This small molecule binds to this protein.
Small molecule (SMILES): CC(C)CCNC(=O)[C@@H]1CNC[C@H](CN2CC(=O)N(c3ccccc3Cl)CC2(C)C)C1

Binding-site contacts:
Ligand atom C10 contacts residue TYR83 of chain 1.A at 3.7 Å (hydrophobic).
Ligand atom O29 contacts residue THR85 of chain 1.A at 2.7 Å (h-bond).
Ligand atom C18 contacts residue TYR83 of chain 1.A at 3.8 Å (hydrophobic).
Ligand atom C6 contacts residue PHE124 of chain 1.A at 3.8 Å (hydrophobic).
Ligand atom C14 contacts residue TYR83 of chain 1.A at 3.7 Å (hydrophobic).
Ligand atom O30 contacts residue TYR83 of chain 1.A at 3.2 Å.
Ligand atom C17 contacts residue GLY228 of chain 1.A at 3.9 Å.
Ligand atom C21 contacts residue GLY228 of chain 1.A at 3.4 Å.
Ligand atom N25 contacts residue ASP38 of chain 1.A at 2.7 Å (salt-bridge).
Ligand atom C23 contacts residue GLY40 of chain 1.A at 3.8 Å.
Ligand atom C12 contacts residue ASP226 of chain 1.A at 3.3 Å.
Ligand atom CL contacts residue PHE124 of chain 1.A at 3.8 Å.
Ligand atom C8 contacts residue GLY40 of chain 1.A at 3.9 Å.
Ligand atom CL contacts residue PHE119 of chain 1.A at 3.4 Å.
Ligand atom C19 contacts residue ILE137 of chain 1.A at 3.7 Å (hydrophobic).
Ligand atom C9 contacts residue THR85 of chain 1.A at 3.4 Å.
Ligand atom N25 contacts residue GLY40 of chain 1.A at 3.8 Å.
Ligand atom C20 contacts residue SER41 of chain 1.A at 3.7 Å.
Ligand atom C22 contacts residue ARG82 of chain 1.A at 3.5 Å.
Ligand atom C11 contacts residue ASP38 of chain 1.A at 3.6 Å.
Ligand atom O29 contacts residue PRO118 of chain 1.A at 4.0 Å.
Ligand atom C14 contacts residue ASP38 of chain 1.A at 3.4 Å.
Ligand atom C11 contacts residue ASP226 of chain 1.A at 3.3 Å.
Ligand atom CL contacts residue PRO118 of chain 1.A at 3.6 Å.
Ligand atom C19 contacts residue TYR83 of chain 1.A at 4.0 Å (hydrophobic).
Ligand atom C22 contacts residue TYR83 of chain 1.A at 3.8 Å (hydrophobic).
Ligand atom C12 contacts residue ASP38 of chain 1.A at 3.5 Å.
Ligand atom N25 contacts residue ASP226 of chain 1.A at 2.8 Å (salt-bridge).
Ligand atom N28 contacts residue GLY40 of chain 1.A at 3.0 Å (h-bond).
Ligand atom C7 contacts residue THR85 of chain 1.A at 3.4 Å.
Ligand atom C14 contacts residue GLY40 of chain 1.A at 3.8 Å.
Ligand atom C15 contacts residue ASP38 of chain 1.A at 3.5 Å.
Ligand atom C8 contacts residue SER84 of chain 1.A at 4.0 Å.
Ligand atom C20 contacts residue GLY40 of chain 1.A at 3.6 Å.
Ligand atom C8 contacts residue TYR83 of chain 1.A at 3.5 Å (hydrophobic).
Ligand atom N28 contacts residue TYR83 of chain 1.A at 3.9 Å.
Ligand atom C11 contacts residue GLY40 of chain 1.A at 3.5 Å.
Ligand atom C12 contacts residue GLY228 of chain 1.A at 3.6 Å.
Ligand atom O30 contacts residue SER84 of chain 1.A at 2.8 Å (h-bond).
Ligand atom C2 contacts residue GLN19 of chain 1.A at 3.4 Å.

Sequence of chain 1.A:
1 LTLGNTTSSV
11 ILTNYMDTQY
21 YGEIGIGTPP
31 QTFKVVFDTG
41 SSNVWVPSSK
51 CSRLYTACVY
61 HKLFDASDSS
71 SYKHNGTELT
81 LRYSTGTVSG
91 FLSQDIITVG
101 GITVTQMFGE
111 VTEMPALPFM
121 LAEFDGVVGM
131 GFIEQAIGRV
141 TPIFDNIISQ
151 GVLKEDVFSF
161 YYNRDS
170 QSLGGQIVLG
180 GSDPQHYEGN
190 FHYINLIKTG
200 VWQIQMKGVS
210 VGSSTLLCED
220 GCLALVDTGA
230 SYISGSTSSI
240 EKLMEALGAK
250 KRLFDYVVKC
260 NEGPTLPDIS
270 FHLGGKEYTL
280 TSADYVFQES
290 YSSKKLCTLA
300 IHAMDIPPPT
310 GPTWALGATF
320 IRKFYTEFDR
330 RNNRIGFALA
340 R